A small-molecule ligand and the protein it binds are described below.
Small molecule (SMILES): CC[C@H](C)[C@H](N)C(=O)N[C@@H](CC(C)C)C(=O)N1CCC[C@H]1C(=O)N[C@@H](CCSC)C(=O)N[C@@H](Cc1ccc(O)cc1)C(=O)N[C@@H](CCCCN)C(=O)N[C@@H](CC(C)C)C(=O)N[C@@H](CO)C(=O)N1CCC[C@H]1C=O

Binding-site contacts:
Ligand atom CE2 contacts residue GLN1063 of chain 3.NA at 3.3 Å.
Ligand atom OH contacts residue ASP182 of chain 3.MB at 2.5 Å (salt-bridge).
Ligand atom OH contacts residue GLN1063 of chain 3.NA at 3.7 Å.
Ligand atom CD2 contacts residue LEU1129 of chain 3.NA at 4.2 Å (hydrophobic).
Ligand atom CE1 contacts residue ASP182 of chain 3.MB at 4.0 Å.
Ligand atom SD contacts residue ASN1072 of chain 3.NA at 3.7 Å.
Ligand atom C contacts residue VAL1202 of chain 3.NA at 4.2 Å (hydrophobic).
Ligand atom CA contacts residue HIS1126 of chain 3.NA at 4.3 Å.
Ligand atom CD1 contacts residue ASN1072 of chain 3.NA at 4.0 Å.
Ligand atom O contacts residue VAL1202 of chain 3.NA at 3.2 Å.
Ligand atom CD1 contacts residue PHE1125 of chain 3.NA at 3.6 Å (hydrophobic).
Ligand atom CD1 contacts residue THR1121 of chain 3.NA at 3.0 Å.
Ligand atom CD2 contacts residue PHE1125 of chain 3.NA at 4.2 Å (hydrophobic).
Ligand atom CG contacts residue ASN1072 of chain 3.NA at 4.2 Å.
Ligand atom CA contacts residue GLN1063 of chain 3.NA at 4.3 Å.
Ligand atom C contacts residue GLN1063 of chain 3.NA at 3.9 Å.
Ligand atom CD2 contacts residue HIS1126 of chain 3.NA at 3.4 Å.
Ligand atom CB contacts residue THR1121 of chain 3.NA at 3.3 Å.
Ligand atom O contacts residue GLN1063 of chain 3.NA at 2.9 Å (h-bond).
Ligand atom CD1 contacts residue GLN1063 of chain 3.NA at 3.8 Å.
Ligand atom CE1 contacts residue THR1121 of chain 3.NA at 3.9 Å.
Ligand atom CZ contacts residue ASP182 of chain 3.MB at 3.5 Å.
Ligand atom CE1 contacts residue ASN1072 of chain 3.NA at 3.3 Å.
Ligand atom CZ contacts residue ASN1072 of chain 3.NA at 3.5 Å.
Ligand atom C contacts residue HIS1126 of chain 3.NA at 4.0 Å.
Ligand atom O contacts residue THR1121 of chain 3.NA at 4.0 Å.
Ligand atom CG contacts residue GLN1063 of chain 3.NA at 4.3 Å.
Ligand atom CG contacts residue THR1121 of chain 3.NA at 3.3 Å.
Ligand atom CD1 contacts residue ASN1122 of chain 3.NA at 4.3 Å.
Ligand atom OH contacts residue HIS1068 of chain 3.NA at 3.8 Å.
Ligand atom OH contacts residue ASN1072 of chain 3.NA at 3.1 Å (h-bond).
Ligand atom CG2 contacts residue GLN1063 of chain 3.NA at 3.3 Å.
Ligand atom CD2 contacts residue GLN1063 of chain 3.NA at 3.6 Å.
Ligand atom O contacts residue HIS1126 of chain 3.NA at 3.3 Å (h-bond).
Ligand atom CZ contacts residue GLN1063 of chain 3.NA at 4.1 Å.
Ligand atom CG contacts residue HIS1126 of chain 3.NA at 4.3 Å.
Ligand atom CD2 contacts residue THR1121 of chain 3.NA at 4.3 Å.
Ligand atom CE2 contacts residue ASP182 of chain 3.MB at 4.3 Å.
Ligand atom CD2 contacts residue THR1121 of chain 3.NA at 4.0 Å.
Ligand atom CD2 contacts residue ALA1120 of chain 3.NA at 3.5 Å (hydrophobic).

Sequence of chain 3.NA:
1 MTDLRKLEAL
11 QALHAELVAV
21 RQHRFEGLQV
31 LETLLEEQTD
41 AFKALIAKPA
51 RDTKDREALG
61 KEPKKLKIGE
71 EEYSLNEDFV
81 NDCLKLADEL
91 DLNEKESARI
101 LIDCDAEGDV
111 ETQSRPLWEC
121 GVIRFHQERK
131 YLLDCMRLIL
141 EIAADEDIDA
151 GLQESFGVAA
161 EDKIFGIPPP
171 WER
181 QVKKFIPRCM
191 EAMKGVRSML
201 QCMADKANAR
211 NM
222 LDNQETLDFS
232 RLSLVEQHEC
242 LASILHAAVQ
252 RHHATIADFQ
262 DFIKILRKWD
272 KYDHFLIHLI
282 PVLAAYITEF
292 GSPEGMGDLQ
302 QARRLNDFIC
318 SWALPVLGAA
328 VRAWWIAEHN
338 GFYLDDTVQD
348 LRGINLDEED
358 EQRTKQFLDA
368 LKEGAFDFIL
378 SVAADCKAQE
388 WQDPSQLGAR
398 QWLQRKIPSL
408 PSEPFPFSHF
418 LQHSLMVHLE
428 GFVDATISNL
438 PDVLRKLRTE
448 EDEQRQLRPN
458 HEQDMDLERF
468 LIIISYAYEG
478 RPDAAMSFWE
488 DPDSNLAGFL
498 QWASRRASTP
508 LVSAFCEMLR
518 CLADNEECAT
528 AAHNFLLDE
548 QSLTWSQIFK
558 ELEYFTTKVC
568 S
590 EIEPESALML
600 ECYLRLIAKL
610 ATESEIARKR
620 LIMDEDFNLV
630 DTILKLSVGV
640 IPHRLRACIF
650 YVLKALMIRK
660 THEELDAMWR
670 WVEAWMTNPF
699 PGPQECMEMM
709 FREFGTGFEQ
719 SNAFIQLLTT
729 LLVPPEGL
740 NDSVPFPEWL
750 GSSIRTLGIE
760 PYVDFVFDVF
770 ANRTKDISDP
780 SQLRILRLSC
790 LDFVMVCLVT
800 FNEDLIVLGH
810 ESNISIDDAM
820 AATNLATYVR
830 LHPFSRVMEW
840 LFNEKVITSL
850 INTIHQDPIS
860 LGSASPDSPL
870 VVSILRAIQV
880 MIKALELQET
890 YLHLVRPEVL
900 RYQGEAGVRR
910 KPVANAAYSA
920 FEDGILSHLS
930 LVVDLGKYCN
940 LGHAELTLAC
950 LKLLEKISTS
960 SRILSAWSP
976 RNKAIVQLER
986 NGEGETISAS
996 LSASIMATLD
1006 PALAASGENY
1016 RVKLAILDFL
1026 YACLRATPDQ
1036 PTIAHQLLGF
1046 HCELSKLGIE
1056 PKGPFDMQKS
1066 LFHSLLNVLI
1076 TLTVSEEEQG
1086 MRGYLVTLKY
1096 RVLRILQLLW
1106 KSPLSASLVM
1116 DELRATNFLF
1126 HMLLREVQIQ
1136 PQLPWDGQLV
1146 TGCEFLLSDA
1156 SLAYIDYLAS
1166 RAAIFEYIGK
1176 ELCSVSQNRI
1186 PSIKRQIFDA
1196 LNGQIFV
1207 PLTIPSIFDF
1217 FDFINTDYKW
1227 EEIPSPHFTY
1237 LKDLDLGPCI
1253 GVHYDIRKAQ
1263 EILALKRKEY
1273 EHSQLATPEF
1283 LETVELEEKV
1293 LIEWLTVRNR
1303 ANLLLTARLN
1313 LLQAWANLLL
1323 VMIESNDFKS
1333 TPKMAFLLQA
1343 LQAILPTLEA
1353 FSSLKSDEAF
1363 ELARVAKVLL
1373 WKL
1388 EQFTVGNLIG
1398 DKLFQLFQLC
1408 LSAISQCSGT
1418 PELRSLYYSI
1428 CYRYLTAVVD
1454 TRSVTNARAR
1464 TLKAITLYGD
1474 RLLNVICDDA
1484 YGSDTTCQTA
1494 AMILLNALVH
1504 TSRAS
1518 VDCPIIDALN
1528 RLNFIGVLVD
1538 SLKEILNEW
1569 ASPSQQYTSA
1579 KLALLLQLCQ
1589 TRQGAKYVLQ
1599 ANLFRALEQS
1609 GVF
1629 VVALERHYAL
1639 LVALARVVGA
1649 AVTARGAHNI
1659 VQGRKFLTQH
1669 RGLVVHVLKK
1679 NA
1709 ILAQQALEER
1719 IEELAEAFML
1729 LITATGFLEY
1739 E

Sequence of chain 3.MB:
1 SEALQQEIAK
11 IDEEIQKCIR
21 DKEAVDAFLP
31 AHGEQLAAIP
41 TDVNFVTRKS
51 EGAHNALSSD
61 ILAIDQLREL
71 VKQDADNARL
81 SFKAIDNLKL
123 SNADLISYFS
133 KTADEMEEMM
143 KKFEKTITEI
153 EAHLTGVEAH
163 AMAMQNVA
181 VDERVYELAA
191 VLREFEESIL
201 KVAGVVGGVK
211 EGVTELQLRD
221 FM